This small molecule binds to this protein.
Small molecule (SMILES): CC(=O)N[C@H]1CO[C@H](CO)[C@H](O)[C@@H]1O[C@@H]1O[C@H](CO)[C@H](O)[C@H](O)[C@H]1O

Binding-site contacts:
Ligand atom C2 contacts residue VAL170 of chain 1.A at 3.9 Å (hydrophobic).
Ligand atom C1 contacts residue TRP119 of chain 1.A at 3.7 Å (hydrophobic).
Ligand atom O7 contacts residue VAL170 of chain 1.A at 3.6 Å.
Ligand atom C5 contacts residue HIS169 of chain 1.A at 4.4 Å.
Ligand atom C7 contacts residue VAL170 of chain 1.A at 4.5 Å (hydrophobic).
Ligand atom O3 contacts residue THR118 of chain 1.A at 4.2 Å.
Ligand atom O5 contacts residue VAL170 of chain 1.A at 3.9 Å.
Ligand atom C5 contacts residue THR118 of chain 1.A at 2.8 Å.
Ligand atom C6 contacts residue THR118 of chain 1.A at 4.1 Å.
Ligand atom C6 contacts residue HIS169 of chain 1.A at 4.1 Å.
Ligand atom O6 contacts residue PRO171 of chain 1.A at 4.0 Å.
Ligand atom O5 contacts residue THR118 of chain 1.A at 2.3 Å (h-bond).
Ligand atom C1 contacts residue HIS169 of chain 1.A at 4.2 Å.
Ligand atom C3 contacts residue THR118 of chain 1.A at 2.9 Å.
Ligand atom C7 contacts residue TRP119 of chain 1.A at 4.3 Å (hydrophobic).
Ligand atom O6 contacts residue HIS169 of chain 1.A at 3.4 Å (h-bond).
Ligand atom O4 contacts residue PRO171 of chain 1.A at 4.4 Å.
Ligand atom C4 contacts residue THR118 of chain 1.A at 3.5 Å.
Ligand atom C1 contacts residue THR118 of chain 1.A at 1.4 Å.
Ligand atom O5 contacts residue HIS169 of chain 1.A at 3.5 Å (h-bond).
Ligand atom O7 contacts residue TRP119 of chain 1.A at 4.3 Å.
Ligand atom O7 contacts residue THR118 of chain 1.A at 4.1 Å.
Ligand atom O4 contacts residue VAL170 of chain 1.A at 4.0 Å.
Ligand atom N2 contacts residue TRP119 of chain 1.A at 4.4 Å.
Ligand atom N2 contacts residue THR118 of chain 1.A at 2.7 Å (h-bond).
Ligand atom C1 contacts residue VAL170 of chain 1.A at 4.0 Å (hydrophobic).
Ligand atom O4 contacts residue THR118 of chain 1.A at 4.5 Å.
Ligand atom O6 contacts residue VAL170 of chain 1.A at 4.3 Å.
Ligand atom C8 contacts residue THR118 of chain 1.A at 3.2 Å.
Ligand atom C2 contacts residue THR118 of chain 1.A at 2.4 Å.
Ligand atom C7 contacts residue THR118 of chain 1.A at 3.4 Å.

Sequence of chain 1.A:
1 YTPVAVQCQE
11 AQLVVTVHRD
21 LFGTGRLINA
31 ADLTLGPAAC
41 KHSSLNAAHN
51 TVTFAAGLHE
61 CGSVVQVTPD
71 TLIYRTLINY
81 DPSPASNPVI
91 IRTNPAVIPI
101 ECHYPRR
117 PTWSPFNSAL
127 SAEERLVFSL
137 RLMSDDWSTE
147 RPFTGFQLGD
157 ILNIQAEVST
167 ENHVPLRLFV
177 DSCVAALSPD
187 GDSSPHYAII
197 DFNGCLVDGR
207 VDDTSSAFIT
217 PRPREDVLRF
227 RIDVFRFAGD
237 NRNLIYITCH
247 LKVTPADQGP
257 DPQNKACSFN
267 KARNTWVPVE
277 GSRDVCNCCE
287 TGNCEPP